Sequence of chain 1.D:
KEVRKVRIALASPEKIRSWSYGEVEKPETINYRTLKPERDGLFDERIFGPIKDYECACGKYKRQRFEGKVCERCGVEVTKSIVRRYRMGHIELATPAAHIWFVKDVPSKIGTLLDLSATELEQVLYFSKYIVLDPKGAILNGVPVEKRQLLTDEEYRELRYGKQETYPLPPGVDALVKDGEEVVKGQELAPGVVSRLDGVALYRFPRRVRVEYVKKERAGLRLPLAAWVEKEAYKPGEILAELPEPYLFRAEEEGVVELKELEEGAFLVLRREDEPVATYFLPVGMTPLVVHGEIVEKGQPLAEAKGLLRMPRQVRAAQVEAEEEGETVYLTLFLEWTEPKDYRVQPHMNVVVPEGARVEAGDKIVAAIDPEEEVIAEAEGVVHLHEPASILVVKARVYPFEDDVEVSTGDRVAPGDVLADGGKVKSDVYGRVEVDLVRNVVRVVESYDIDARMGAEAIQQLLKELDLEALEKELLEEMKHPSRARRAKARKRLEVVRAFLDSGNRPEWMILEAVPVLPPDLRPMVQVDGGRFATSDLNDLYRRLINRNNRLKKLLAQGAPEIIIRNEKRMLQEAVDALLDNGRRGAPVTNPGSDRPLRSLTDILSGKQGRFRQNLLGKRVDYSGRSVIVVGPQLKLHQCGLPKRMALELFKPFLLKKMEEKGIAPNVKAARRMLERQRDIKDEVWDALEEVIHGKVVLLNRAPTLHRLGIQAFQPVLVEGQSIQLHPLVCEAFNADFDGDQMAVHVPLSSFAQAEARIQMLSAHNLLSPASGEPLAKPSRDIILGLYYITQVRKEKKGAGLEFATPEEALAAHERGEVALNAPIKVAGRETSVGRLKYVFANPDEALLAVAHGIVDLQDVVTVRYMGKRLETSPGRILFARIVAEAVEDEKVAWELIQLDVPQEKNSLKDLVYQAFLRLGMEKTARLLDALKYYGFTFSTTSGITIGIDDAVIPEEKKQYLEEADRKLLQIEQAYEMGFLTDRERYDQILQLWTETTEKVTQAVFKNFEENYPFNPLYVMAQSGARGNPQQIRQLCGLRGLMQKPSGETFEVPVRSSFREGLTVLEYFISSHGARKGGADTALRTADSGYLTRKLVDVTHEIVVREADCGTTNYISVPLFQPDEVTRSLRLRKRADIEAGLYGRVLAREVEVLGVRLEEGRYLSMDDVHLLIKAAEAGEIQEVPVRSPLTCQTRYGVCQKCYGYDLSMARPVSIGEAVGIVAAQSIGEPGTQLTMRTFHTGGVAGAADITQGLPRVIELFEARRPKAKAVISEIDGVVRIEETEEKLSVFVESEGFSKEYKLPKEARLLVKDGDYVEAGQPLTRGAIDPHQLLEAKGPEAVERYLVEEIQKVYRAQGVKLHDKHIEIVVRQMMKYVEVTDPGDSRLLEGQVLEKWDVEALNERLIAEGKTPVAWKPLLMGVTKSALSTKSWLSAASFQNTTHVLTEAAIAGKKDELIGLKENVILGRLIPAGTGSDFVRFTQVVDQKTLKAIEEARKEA

Sequence of chain 1.C:
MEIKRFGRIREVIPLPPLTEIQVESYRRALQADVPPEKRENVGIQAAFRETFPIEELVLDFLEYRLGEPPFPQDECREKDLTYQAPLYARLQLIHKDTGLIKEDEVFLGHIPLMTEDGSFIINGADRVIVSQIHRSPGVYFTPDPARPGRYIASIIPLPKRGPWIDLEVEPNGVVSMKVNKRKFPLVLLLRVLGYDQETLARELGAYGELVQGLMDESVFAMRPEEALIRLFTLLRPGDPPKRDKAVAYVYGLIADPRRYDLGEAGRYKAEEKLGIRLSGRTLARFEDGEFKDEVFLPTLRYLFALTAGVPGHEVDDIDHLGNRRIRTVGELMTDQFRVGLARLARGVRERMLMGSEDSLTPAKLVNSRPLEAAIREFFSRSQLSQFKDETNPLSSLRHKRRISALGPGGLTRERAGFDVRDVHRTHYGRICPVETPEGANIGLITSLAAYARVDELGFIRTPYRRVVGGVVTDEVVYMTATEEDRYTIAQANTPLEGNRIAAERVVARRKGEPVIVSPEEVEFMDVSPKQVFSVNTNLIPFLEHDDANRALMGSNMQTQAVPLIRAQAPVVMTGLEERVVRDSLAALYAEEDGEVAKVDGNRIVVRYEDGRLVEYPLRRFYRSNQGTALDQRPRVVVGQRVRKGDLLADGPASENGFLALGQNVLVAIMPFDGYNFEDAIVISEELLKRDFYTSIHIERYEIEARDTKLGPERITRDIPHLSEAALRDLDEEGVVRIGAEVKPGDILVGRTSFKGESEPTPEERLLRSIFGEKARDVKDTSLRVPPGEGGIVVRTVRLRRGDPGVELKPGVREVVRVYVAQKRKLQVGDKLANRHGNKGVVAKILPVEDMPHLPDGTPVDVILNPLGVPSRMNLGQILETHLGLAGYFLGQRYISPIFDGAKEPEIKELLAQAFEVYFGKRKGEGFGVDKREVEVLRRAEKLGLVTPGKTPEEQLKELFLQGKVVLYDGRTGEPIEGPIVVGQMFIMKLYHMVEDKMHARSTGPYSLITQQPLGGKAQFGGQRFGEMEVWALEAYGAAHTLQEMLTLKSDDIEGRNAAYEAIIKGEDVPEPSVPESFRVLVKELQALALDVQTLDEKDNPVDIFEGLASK

Binding-site contacts:
Ligand atom C4' contacts residue HIS999 of chain 1.C at 3.6 Å.
Ligand atom C4 contacts residue UTP1 of chain 1.N at 3.6 Å.
Ligand atom C3' contacts residue ASP743 of chain 1.D at 3.6 Å.
Ligand atom C2 contacts residue UTP1 of chain 1.N at 3.9 Å.
Ligand atom O4 contacts residue UTP1 of chain 1.N at 3.4 Å (h-bond).
Ligand atom C4' contacts residue MG1 of chain 1.J at 3.9 Å.
Ligand atom O2' contacts residue UTP1 of chain 1.N at 3.5 Å (h-bond).
Ligand atom OP1 contacts residue ASP741 of chain 1.D at 3.6 Å.
Ligand atom O3' contacts residue ASP743 of chain 1.D at 3.2 Å (salt-bridge).
Ligand atom C3' contacts residue MG1 of chain 1.J at 3.3 Å.
Ligand atom C4' contacts residue ASP743 of chain 1.D at 3.4 Å.
Ligand atom O3' contacts residue UTP1 of chain 1.N at 3.7 Å.
Ligand atom O4' contacts residue HIS999 of chain 1.C at 3.9 Å.
Ligand atom C3' contacts residue UTP1 of chain 1.N at 3.7 Å.
Ligand atom C2' contacts residue ARG704 of chain 1.D at 3.6 Å.
Ligand atom P contacts residue LYS846 of chain 1.C at 3.3 Å.
Ligand atom O2' contacts residue ASP743 of chain 1.D at 2.8 Å (salt-bridge).
Ligand atom O3' contacts residue ASP741 of chain 1.D at 3.3 Å (salt-bridge).
Ligand atom O2' contacts residue ARG704 of chain 1.D at 2.7 Å (salt-bridge).
Ligand atom OP1 contacts residue ARG420 of chain 1.C at 3.3 Å (salt-bridge).
Ligand atom OP1 contacts residue GLN567 of chain 1.C at 3.1 Å (h-bond).
Ligand atom OP1 contacts residue ASN448 of chain 1.C at 3.1 Å (h-bond).
Ligand atom P contacts residue LYS838 of chain 1.C at 3.8 Å.
Ligand atom P contacts residue ARG420 of chain 1.C at 3.7 Å.
Ligand atom C2' contacts residue UTP1 of chain 1.N at 3.1 Å.
Ligand atom O2' contacts residue MG1 of chain 1.J at 3.3 Å.
Ligand atom OP1 contacts residue LYS846 of chain 1.C at 2.4 Å (salt-bridge).
Ligand atom OP2 contacts residue LYS846 of chain 1.C at 3.5 Å (salt-bridge).
Ligand atom N3 contacts residue UTP1 of chain 1.N at 3.7 Å.
Ligand atom O5' contacts residue LYS846 of chain 1.C at 3.9 Å.
Ligand atom C2' contacts residue MG1 of chain 1.J at 3.8 Å.
Ligand atom O2 contacts residue ALA705 of chain 1.D at 3.7 Å.
Ligand atom N7 contacts residue ASP323 of chain 1.F at 3.7 Å.
Ligand atom O3' contacts residue MG1 of chain 1.J at 2.1 Å.
Ligand atom OP1 contacts residue PRO444 of chain 1.C at 3.9 Å.
Ligand atom OP1 contacts residue LYS838 of chain 1.C at 2.9 Å (salt-bridge).
Ligand atom OP1 contacts residue ARG409 of chain 1.C at 3.1 Å (salt-bridge).
Ligand atom O3' contacts residue LYS838 of chain 1.C at 3.5 Å (salt-bridge).
Ligand atom C5' contacts residue HIS999 of chain 1.C at 3.4 Å.
Ligand atom O3' contacts residue ASP739 of chain 1.D at 4.0 Å.

Sequence of chain 1.F:
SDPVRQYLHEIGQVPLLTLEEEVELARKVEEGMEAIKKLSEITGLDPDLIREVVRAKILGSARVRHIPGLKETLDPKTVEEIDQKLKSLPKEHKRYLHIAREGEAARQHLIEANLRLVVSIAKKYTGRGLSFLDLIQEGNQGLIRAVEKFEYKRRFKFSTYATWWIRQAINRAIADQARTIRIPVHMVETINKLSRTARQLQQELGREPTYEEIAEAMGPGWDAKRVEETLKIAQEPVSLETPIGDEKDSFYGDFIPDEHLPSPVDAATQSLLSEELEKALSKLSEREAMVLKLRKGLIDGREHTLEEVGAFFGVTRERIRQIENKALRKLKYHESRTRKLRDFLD

A protein and the small-molecule ligand that binds it are described below.
Small molecule (SMILES): Nc1ncnc2c1ncn2[C@@H]1O[C@H](COP(=O)=O)[C@@H](O[P](=O)(O)OC[C@H]2O[C@@H](n3cnc4c(N)ncnc43)[C@H](O)[C@@H]2O[P](=O)(O)OC[C@H]2O[C@@H](n3ccc(=O)[nH]c3=O)[C@H](O)[C@@H]2O[P](=O)(O)OC[C@H]2O[C@@H](n3ccc(=O)[nH]c3=O)[C@H](O)[C@@H]2O)[C@H]1O